The protein below binds the small molecule below.
Small molecule (SMILES): CC(=O)N[C@H]1[C@H](O[C@H]2[C@H](O)[C@@H](NC(C)=O)CO[C@@H]2CO)O[C@H](CO)[C@@H](O)[C@@H]1O

Sequence of chain 1.C:
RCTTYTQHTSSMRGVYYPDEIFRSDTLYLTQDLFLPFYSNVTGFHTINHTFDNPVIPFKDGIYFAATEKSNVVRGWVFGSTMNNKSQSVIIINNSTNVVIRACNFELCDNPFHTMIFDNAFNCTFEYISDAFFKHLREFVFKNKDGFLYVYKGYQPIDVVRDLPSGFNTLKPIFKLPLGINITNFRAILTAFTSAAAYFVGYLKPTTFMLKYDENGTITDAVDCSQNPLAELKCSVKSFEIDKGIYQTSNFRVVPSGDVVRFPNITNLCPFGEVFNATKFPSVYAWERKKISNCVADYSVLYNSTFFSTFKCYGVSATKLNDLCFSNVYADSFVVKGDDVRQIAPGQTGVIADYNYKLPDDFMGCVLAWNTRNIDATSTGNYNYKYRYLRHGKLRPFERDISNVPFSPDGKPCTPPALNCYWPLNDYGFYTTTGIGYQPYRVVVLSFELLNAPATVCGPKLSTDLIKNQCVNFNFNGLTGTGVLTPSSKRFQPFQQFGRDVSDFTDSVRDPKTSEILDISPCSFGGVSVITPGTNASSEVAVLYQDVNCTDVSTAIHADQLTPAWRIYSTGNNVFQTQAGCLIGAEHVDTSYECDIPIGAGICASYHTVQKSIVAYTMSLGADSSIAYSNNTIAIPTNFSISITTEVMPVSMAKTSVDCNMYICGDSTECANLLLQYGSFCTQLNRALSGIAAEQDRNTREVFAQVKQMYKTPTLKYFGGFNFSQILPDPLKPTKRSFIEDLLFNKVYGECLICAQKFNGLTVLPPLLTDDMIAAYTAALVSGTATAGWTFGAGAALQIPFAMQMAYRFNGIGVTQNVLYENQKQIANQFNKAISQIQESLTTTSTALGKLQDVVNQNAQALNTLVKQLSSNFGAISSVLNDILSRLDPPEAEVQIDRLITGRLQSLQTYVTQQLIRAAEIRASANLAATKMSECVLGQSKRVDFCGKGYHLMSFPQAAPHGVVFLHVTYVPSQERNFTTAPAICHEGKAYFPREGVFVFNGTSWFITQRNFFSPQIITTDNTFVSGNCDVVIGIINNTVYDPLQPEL

Binding-site contacts:
Ligand atom C2 contacts residue ASN710 of chain 1.C at 2.4 Å.
Ligand atom C3 contacts residue ASN710 of chain 1.C at 3.6 Å.
Ligand atom C1 contacts residue ASN710 of chain 1.C at 1.4 Å.
Ligand atom O5 contacts residue ASN710 of chain 1.C at 2.4 Å (h-bond).
Ligand atom C5 contacts residue ASN710 of chain 1.C at 3.7 Å.
Ligand atom O7 contacts residue ASN710 of chain 1.C at 3.4 Å (h-bond).
Ligand atom C8 contacts residue ASN711 of chain 1.C at 3.8 Å.
Ligand atom N2 contacts residue ASN710 of chain 1.C at 2.8 Å (h-bond).
Ligand atom C7 contacts residue ASN710 of chain 1.C at 3.2 Å.
Ligand atom C8 contacts residue ASN710 of chain 1.C at 3.9 Å.
Ligand atom C4 contacts residue ASN710 of chain 1.C at 4.2 Å.